A small-molecule ligand and the protein it binds are described below.
Small molecule (SMILES): CC(=O)N[C@@H]1[C@@H](O)[C@H](O)[C@@H](CO)O[C@H]1O

Binding-site contacts:
Ligand atom C1 contacts residue ASN88 of chain 1.R at 1.4 Å.
Ligand atom C2 contacts residue ASN88 of chain 1.R at 2.7 Å.
Ligand atom C4 contacts residue ASN88 of chain 1.R at 4.2 Å.
Ligand atom O5 contacts residue ASN88 of chain 1.R at 2.3 Å (h-bond).
Ligand atom O6 contacts residue ASN88 of chain 1.R at 4.0 Å.
Ligand atom C6 contacts residue ASN88 of chain 1.R at 4.3 Å.
Ligand atom C8 contacts residue ASN88 of chain 1.R at 3.2 Å.
Ligand atom C5 contacts residue ASN88 of chain 1.R at 3.3 Å.
Ligand atom N2 contacts residue ASN88 of chain 1.R at 2.6 Å (h-bond).
Ligand atom O7 contacts residue ASN88 of chain 1.R at 3.2 Å (h-bond).
Ligand atom C8 contacts residue GLY15 of chain 1.R at 4.1 Å.
Ligand atom C3 contacts residue ASN88 of chain 1.R at 3.9 Å.
Ligand atom C7 contacts residue ASN88 of chain 1.R at 2.7 Å.

Sequence of chain 1.R:
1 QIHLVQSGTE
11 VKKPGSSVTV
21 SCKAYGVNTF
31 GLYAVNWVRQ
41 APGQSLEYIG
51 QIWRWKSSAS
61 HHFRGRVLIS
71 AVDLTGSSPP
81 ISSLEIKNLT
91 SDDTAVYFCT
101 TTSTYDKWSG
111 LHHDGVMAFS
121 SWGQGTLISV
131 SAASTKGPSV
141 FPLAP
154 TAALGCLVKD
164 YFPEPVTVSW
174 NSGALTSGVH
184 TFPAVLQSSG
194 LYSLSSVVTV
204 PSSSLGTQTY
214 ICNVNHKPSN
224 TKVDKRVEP